The small molecule below binds the protein below.
Small molecule (SMILES): CC(=O)N[C@@H]1[C@@H](O[C@@H]2O[C@H](CO)[C@H](O)[C@H](O[C@]3(C(=O)O)C[C@H](O)[C@@H](NC(C)=O)[C@H]([C@H](O)[C@H](O)CO)O3)[C@H]2O)[C@H](O)[C@@H](CO[C@]2(C(=O)O)C[C@H](O)[C@@H](NC(C)=O)[C@H]([C@H](O)[C@H](O)CO)O2)O[C@H]1O

Sequence of chain 47.E:
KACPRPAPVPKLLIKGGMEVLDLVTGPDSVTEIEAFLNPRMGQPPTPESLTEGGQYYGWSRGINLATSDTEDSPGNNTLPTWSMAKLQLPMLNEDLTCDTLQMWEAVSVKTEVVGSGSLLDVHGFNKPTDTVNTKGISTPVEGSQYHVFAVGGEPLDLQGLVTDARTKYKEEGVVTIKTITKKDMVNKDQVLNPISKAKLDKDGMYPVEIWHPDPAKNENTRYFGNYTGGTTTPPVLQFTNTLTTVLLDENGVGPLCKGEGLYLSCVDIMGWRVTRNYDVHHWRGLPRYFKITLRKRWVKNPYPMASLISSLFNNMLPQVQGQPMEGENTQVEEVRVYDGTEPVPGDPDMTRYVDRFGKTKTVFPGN

Binding-site contacts:
Ligand atom C3 contacts residue HIS298 of chain 47.D at 3.8 Å.
Ligand atom C6 contacts residue ASN93 of chain 47.D at 3.4 Å.
Ligand atom O1A contacts residue LYS186 of chain 47.D at 4.3 Å.
Ligand atom O4 contacts residue GLY78 of chain 47.D at 3.4 Å (h-bond).
Ligand atom C6 contacts residue THR94 of chain 47.D at 4.3 Å.
Ligand atom C2 contacts residue GLY78 of chain 47.D at 4.2 Å.
Ligand atom C4 contacts residue GLY78 of chain 47.D at 3.9 Å.
Ligand atom O4 contacts residue ASN80 of chain 47.D at 4.1 Å.
Ligand atom O1A contacts residue TYR72 of chain 47.D at 3.4 Å.
Ligand atom C6 contacts residue ASN80 of chain 47.D at 4.3 Å.
Ligand atom O1A contacts residue GLY78 of chain 47.D at 3.8 Å.
Ligand atom C1 contacts residue TYR72 of chain 47.D at 3.8 Å (hydrophobic).
Ligand atom O3 contacts residue GLY78 of chain 47.D at 3.7 Å.
Ligand atom C6 contacts residue TYR72 of chain 47.D at 3.7 Å (hydrophobic).
Ligand atom O4 contacts residue THR291 of chain 47.D at 3.9 Å.
Ligand atom C3 contacts residue ARG77 of chain 47.D at 3.3 Å.
Ligand atom C8 contacts residue ARG77 of chain 47.D at 4.2 Å.
Ligand atom O4 contacts residue HIS298 of chain 47.D at 2.7 Å (h-bond).
Ligand atom C10 contacts residue TYR72 of chain 47.D at 4.0 Å (hydrophobic).
Ligand atom C5 contacts residue ASN93 of chain 47.D at 4.1 Å.
Ligand atom O8 contacts residue ARG77 of chain 47.D at 3.5 Å (salt-bridge).
Ligand atom O4 contacts residue ARG77 of chain 47.D at 4.2 Å.
Ligand atom O1B contacts residue ARG77 of chain 47.D at 2.4 Å (salt-bridge).
Ligand atom C5 contacts residue TYR72 of chain 47.D at 3.5 Å (hydrophobic).
Ligand atom C4 contacts residue ARG77 of chain 47.D at 4.0 Å.
Ligand atom C4 contacts residue VAL296 of chain 47.D at 4.2 Å (hydrophobic).
Ligand atom C3 contacts residue GLY78 of chain 47.D at 3.8 Å.
Ligand atom N5 contacts residue TYR72 of chain 47.D at 2.9 Å (h-bond).
Ligand atom C1 contacts residue ARG77 of chain 47.D at 3.1 Å.
Ligand atom O4 contacts residue VAL296 of chain 47.D at 3.9 Å.
Ligand atom O1A contacts residue ARG77 of chain 47.D at 2.7 Å (salt-bridge).
Ligand atom C3 contacts residue VAL296 of chain 47.D at 3.6 Å (hydrophobic).
Ligand atom O6 contacts residue ASN93 of chain 47.D at 3.6 Å (h-bond).
Ligand atom C4 contacts residue HIS298 of chain 47.D at 3.7 Å.
Ligand atom O1B contacts residue TYR72 of chain 47.D at 4.0 Å.
Ligand atom C11 contacts residue TYR72 of chain 47.D at 4.2 Å (hydrophobic).
Ligand atom O8 contacts residue TYR72 of chain 47.D at 3.4 Å (h-bond).
Ligand atom C2 contacts residue ARG77 of chain 47.D at 4.0 Å.
Ligand atom O4 contacts residue TYR72 of chain 47.D at 3.7 Å.
Ligand atom C4 contacts residue TYR72 of chain 47.D at 3.4 Å (hydrophobic).

Sequence of chain 47.D:
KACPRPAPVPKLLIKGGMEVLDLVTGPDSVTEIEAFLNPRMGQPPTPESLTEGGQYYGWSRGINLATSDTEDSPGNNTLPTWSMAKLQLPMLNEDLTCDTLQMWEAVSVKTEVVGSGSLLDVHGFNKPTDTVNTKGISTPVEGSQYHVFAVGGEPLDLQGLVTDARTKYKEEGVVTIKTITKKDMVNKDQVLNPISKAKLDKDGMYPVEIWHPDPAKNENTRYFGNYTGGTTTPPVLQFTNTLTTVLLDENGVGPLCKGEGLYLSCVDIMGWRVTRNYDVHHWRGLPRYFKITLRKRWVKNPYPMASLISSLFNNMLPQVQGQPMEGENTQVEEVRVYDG